Sequence of chain 1.K:
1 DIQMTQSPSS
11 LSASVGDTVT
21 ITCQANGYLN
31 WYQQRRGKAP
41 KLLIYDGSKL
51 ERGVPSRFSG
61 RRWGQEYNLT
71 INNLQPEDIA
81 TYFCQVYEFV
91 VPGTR

This small molecule binds to this protein.
Small molecule (SMILES): CC(=O)N[C@@H]1[C@@H](O)[C@H](O)[C@@H](CO)O[C@H]1O

Binding-site contacts:
Ligand atom O3 contacts residue ASN68 of chain 1.K at 3.6 Å (h-bond).
Ligand atom C3 contacts residue ASN68 of chain 1.K at 3.2 Å.
Ligand atom C5 contacts residue ASN68 of chain 1.K at 3.4 Å.
Ligand atom O5 contacts residue ASN68 of chain 1.K at 2.5 Å (h-bond).
Ligand atom O6 contacts residue ASN68 of chain 1.K at 4.5 Å.
Ligand atom C4 contacts residue GLU66 of chain 1.K at 4.4 Å.
Ligand atom C6 contacts residue ASN68 of chain 1.K at 3.7 Å.
Ligand atom C1 contacts residue THR20 of chain 1.K at 4.4 Å.
Ligand atom C6 contacts residue ARG61 of chain 1.K at 3.5 Å.
Ligand atom C4 contacts residue ASN68 of chain 1.K at 3.2 Å.
Ligand atom O4 contacts residue TRP63 of chain 1.K at 3.2 Å.
Ligand atom O6 contacts residue ARG61 of chain 1.K at 3.5 Å.
Ligand atom O7 contacts residue ASN68 of chain 1.K at 4.3 Å.
Ligand atom C2 contacts residue ASN68 of chain 1.K at 2.5 Å.
Ligand atom N2 contacts residue ASN68 of chain 1.K at 3.7 Å.
Ligand atom C1 contacts residue ASN68 of chain 1.K at 1.4 Å.
Ligand atom C7 contacts residue ASN68 of chain 1.K at 4.4 Å.
Ligand atom O4 contacts residue GLU66 of chain 1.K at 3.8 Å.
Ligand atom O3 contacts residue GLU66 of chain 1.K at 3.2 Å.